Binding-site contacts:
Ligand atom O2 contacts residue GLU383 of chain 2.A at 3.0 Å (salt-bridge).
Ligand atom C6 contacts residue HIS243 of chain 2.A at 3.3 Å.
Ligand atom CB contacts residue HIS350 of chain 2.A at 3.7 Å.
Ligand atom O2 contacts residue ASP271 of chain 2.A at 3.1 Å (salt-bridge).
Ligand atom C contacts residue HIS361 of chain 2.A at 3.7 Å.
Ligand atom CB contacts residue ASP260 of chain 2.A at 3.7 Å.
Ligand atom N contacts residue ASP260 of chain 2.A at 3.3 Å (salt-bridge).
Ligand atom C11 contacts residue VAL360 of chain 2.A at 3.7 Å (hydrophobic).
Ligand atom O contacts residue HIS243 of chain 2.A at 2.9 Å (h-bond).
Ligand atom CA contacts residue GLU383 of chain 2.A at 3.6 Å.
Ligand atom C7 contacts residue HIS243 of chain 2.A at 3.6 Å.
Ligand atom CA contacts residue MN1 of chain 2.D at 2.7 Å.
Ligand atom O contacts residue MN1 of chain 2.C at 3.6 Å.
Ligand atom C12 contacts residue HIS361 of chain 2.A at 3.2 Å.
Ligand atom CD contacts residue GLU383 of chain 2.A at 3.6 Å.
Ligand atom CG contacts residue ARG404 of chain 2.A at 3.5 Å.
Ligand atom CA contacts residue HIS361 of chain 2.A at 3.6 Å.
Ligand atom C contacts residue GLU383 of chain 2.A at 3.4 Å.
Ligand atom CB contacts residue MN1 of chain 2.D at 3.2 Å.
Ligand atom N contacts residue TYR229 of chain 2.A at 3.0 Å.
Ligand atom CG contacts residue HIS350 of chain 2.A at 3.7 Å.
Ligand atom CB contacts residue HIS243 of chain 2.A at 3.7 Å.
Ligand atom CA contacts residue MN1 of chain 2.C at 3.4 Å.
Ligand atom O2 contacts residue MN1 of chain 2.C at 2.2 Å.
Ligand atom C8 contacts residue HIS243 of chain 2.A at 3.7 Å.
Ligand atom O2 contacts residue MN1 of chain 2.D at 1.9 Å.
Ligand atom O contacts residue HIS361 of chain 2.A at 2.6 Å (h-bond).
Ligand atom O2 contacts residue ASP260 of chain 2.A at 3.3 Å (salt-bridge).
Ligand atom C11 contacts residue HIS361 of chain 2.A at 3.6 Å.
Ligand atom CD contacts residue ARG404 of chain 2.A at 3.4 Å.
Ligand atom N contacts residue HIS361 of chain 2.A at 3.1 Å.
Ligand atom O contacts residue HIS354 of chain 2.A at 3.6 Å (h-bond).
Ligand atom N contacts residue MN1 of chain 2.D at 2.6 Å.
Ligand atom CA contacts residue ASP260 of chain 2.A at 3.1 Å.
Ligand atom O contacts residue TRP88 of chain 1.A at 3.0 Å.
Ligand atom C contacts residue MN1 of chain 2.C at 3.7 Å.
Ligand atom N contacts residue ASP38 of chain 1.A at 3.0 Å (salt-bridge).
Ligand atom O2 contacts residue GLU406 of chain 2.A at 3.0 Å (salt-bridge).
Ligand atom N contacts residue ASP271 of chain 2.A at 3.4 Å (salt-bridge).
Ligand atom N contacts residue GLU383 of chain 2.A at 3.3 Å (salt-bridge).

Sequence of chain 2.A:
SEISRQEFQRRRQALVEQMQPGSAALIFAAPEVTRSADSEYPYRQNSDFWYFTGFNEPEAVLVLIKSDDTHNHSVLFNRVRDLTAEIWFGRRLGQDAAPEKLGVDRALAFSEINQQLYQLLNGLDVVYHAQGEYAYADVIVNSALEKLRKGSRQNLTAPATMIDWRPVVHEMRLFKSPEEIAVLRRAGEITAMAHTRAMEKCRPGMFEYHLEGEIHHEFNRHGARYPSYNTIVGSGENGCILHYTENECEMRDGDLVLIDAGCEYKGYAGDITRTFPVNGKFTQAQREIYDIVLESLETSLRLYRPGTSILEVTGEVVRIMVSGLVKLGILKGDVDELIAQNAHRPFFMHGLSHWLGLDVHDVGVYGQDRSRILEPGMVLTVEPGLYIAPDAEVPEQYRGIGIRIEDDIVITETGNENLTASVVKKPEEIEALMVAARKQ

A small-molecule ligand and the protein it binds are described below.
Small molecule (SMILES): C[C@H](NC(=O)[C@@H]1CCCN1C(=O)[C@@H]1CCCN1C(=O)[C@@H](O)[C@H](N)Cc1ccccc1)C(N)=O

Sequence of chain 1.A:
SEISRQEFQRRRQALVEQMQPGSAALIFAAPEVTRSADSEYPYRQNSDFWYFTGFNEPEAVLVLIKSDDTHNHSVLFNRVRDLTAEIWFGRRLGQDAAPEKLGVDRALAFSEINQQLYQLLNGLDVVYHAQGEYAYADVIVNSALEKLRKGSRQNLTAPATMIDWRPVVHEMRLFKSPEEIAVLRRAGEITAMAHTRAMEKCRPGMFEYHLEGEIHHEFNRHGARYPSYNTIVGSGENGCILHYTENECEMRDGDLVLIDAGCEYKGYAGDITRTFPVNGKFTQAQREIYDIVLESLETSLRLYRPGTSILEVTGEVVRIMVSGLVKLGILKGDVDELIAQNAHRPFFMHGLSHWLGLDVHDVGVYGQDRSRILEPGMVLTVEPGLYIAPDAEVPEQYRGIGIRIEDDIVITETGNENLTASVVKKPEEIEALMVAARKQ